Binding-site contacts:
Ligand atom O6 contacts residue VAL80 of chain 1.C at 4.1 Å.
Ligand atom C1 contacts residue TYR122 of chain 1.C at 3.9 Å (hydrophobic).
Ligand atom O6 contacts residue ASP125 of chain 1.C at 2.8 Å (salt-bridge).
Ligand atom O5 contacts residue TYR78 of chain 1.C at 4.4 Å.
Ligand atom C2 contacts residue GLY121 of chain 1.C at 4.5 Å.
Ligand atom O1 contacts residue PHE47 of chain 1.C at 3.5 Å.
Ligand atom O4 contacts residue TYR122 of chain 1.C at 4.5 Å.
Ligand atom C6 contacts residue VAL80 of chain 1.C at 3.9 Å (hydrophobic).
Ligand atom O3 contacts residue GLY1 of chain 1.C at 2.9 Å (h-bond).
Ligand atom C6 contacts residue TYR122 of chain 1.C at 4.1 Å (hydrophobic).
Ligand atom C5 contacts residue ASP125 of chain 1.C at 3.8 Å.
Ligand atom C2 contacts residue GLY1 of chain 1.C at 4.2 Å.
Ligand atom C6 contacts residue TYR78 of chain 1.C at 3.8 Å (hydrophobic).
Ligand atom C5 contacts residue TYR122 of chain 1.C at 4.2 Å (hydrophobic).
Ligand atom O5 contacts residue GLY121 of chain 1.C at 3.9 Å.
Ligand atom O1 contacts residue GLY121 of chain 1.C at 4.1 Å.
Ligand atom C6 contacts residue TRP123 of chain 1.C at 4.0 Å (hydrophobic).
Ligand atom O4 contacts residue ASP125 of chain 1.C at 2.9 Å (salt-bridge).
Ligand atom C1 contacts residue TYR78 of chain 1.C at 4.4 Å (hydrophobic).
Ligand atom O5 contacts residue TYR122 of chain 1.C at 3.1 Å (h-bond).
Ligand atom C3 contacts residue GLY1 of chain 1.C at 3.8 Å.
Ligand atom O4 contacts residue GLY1 of chain 1.C at 2.9 Å (h-bond).
Ligand atom C4 contacts residue ASP125 of chain 1.C at 3.5 Å.
Ligand atom C4 contacts residue TYR78 of chain 1.C at 4.1 Å (hydrophobic).
Ligand atom C2 contacts residue PHE47 of chain 1.C at 4.3 Å (hydrophobic).
Ligand atom C1 contacts residue GLY121 of chain 1.C at 4.5 Å.
Ligand atom C5 contacts residue TYR78 of chain 1.C at 3.7 Å (hydrophobic).
Ligand atom C6 contacts residue ASP125 of chain 1.C at 2.9 Å.
Ligand atom O6 contacts residue TRP123 of chain 1.C at 3.0 Å (h-bond).
Ligand atom O6 contacts residue GLY121 of chain 1.C at 3.7 Å.
Ligand atom O4 contacts residue GLY121 of chain 1.C at 3.6 Å.
Ligand atom O1 contacts residue TYR122 of chain 1.C at 2.9 Å.
Ligand atom O6 contacts residue TYR122 of chain 1.C at 3.1 Å (h-bond).
Ligand atom C4 contacts residue GLY1 of chain 1.C at 3.8 Å.
Ligand atom C3 contacts residue TYR78 of chain 1.C at 4.0 Å (hydrophobic).

A protein and the small-molecule ligand that binds it are described below.
Small molecule (SMILES): OC[C@H]1O[C@@H](O)[C@H](O)[C@@H](O)[C@H]1O

Sequence of chain 1.C:
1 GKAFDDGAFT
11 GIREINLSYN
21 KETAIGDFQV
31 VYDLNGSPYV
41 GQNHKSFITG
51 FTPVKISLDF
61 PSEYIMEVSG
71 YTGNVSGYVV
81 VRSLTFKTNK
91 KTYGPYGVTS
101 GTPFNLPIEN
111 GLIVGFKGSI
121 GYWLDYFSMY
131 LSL